Binding-site contacts:
Ligand atom C4C contacts residue VAL188 of chain 3.A at 3.9 Å (hydrophobic).
Ligand atom C7C contacts residue TYR128 of chain 3.A at 3.7 Å (hydrophobic).
Ligand atom C5B contacts residue LEU106 of chain 3.A at 4.0 Å (hydrophobic).
Ligand atom C6B contacts residue TYR197 of chain 3.A at 3.5 Å (hydrophobic).
Ligand atom C2C contacts residue TYR152 of chain 3.A at 4.0 Å (hydrophobic).
Ligand atom O1B contacts residue MET221 of chain 3.A at 3.7 Å.
Ligand atom CM2 contacts residue LEU116 of chain 3.A at 3.6 Å (hydrophobic).
Ligand atom C5 contacts residue MET224 of chain 3.A at 4.0 Å (hydrophobic).
Ligand atom C5C contacts residue ILE104 of chain 3.A at 4.0 Å (hydrophobic).
Ligand atom O1 contacts residue TYR152 of chain 3.A at 4.0 Å.
Ligand atom C31 contacts residue PRO174 of chain 3.A at 3.4 Å (hydrophobic).
Ligand atom C1B contacts residue MET221 of chain 3.A at 3.7 Å (hydrophobic).
Ligand atom C5B contacts residue TYR197 of chain 3.A at 3.7 Å (hydrophobic).
Ligand atom C1C contacts residue MET224 of chain 3.A at 3.4 Å (hydrophobic).
Ligand atom C2B contacts residue MET221 of chain 3.A at 3.6 Å (hydrophobic).
Ligand atom N2 contacts residue PRO174 of chain 3.A at 3.9 Å.
Ligand atom C3C contacts residue VAL188 of chain 3.A at 3.2 Å (hydrophobic).
Ligand atom C4A contacts residue ASN219 of chain 3.A at 3.9 Å.
Ligand atom C5A contacts residue CYS199 of chain 3.A at 3.9 Å (hydrophobic).
Ligand atom C3 contacts residue PRO174 of chain 3.A at 3.8 Å (hydrophobic).
Ligand atom C4A contacts residue ILE215 of chain 3.A at 3.9 Å (hydrophobic).
Ligand atom C31 contacts residue SER175 of chain 3.A at 3.6 Å.
Ligand atom C6C contacts residue VAL191 of chain 3.A at 3.5 Å (hydrophobic).
Ligand atom N2 contacts residue ALA24 of chain 3.C at 3.3 Å.
Ligand atom C5 contacts residue PHE186 of chain 3.A at 3.7 Å (hydrophobic).
Ligand atom C4 contacts residue MET224 of chain 3.A at 4.0 Å (hydrophobic).
Ligand atom C3 contacts residue PHE186 of chain 3.A at 3.8 Å (hydrophobic).
Ligand atom C31 contacts residue VAL176 of chain 3.A at 3.3 Å (hydrophobic).
Ligand atom C4 contacts residue PHE186 of chain 3.A at 3.5 Å (hydrophobic).
Ligand atom C31 contacts residue ALA150 of chain 3.A at 3.8 Å (hydrophobic).
Ligand atom N2 contacts residue PHE186 of chain 3.A at 3.9 Å.
Ligand atom C4 contacts residue TYR152 of chain 3.A at 3.9 Å (hydrophobic).
Ligand atom O1 contacts residue PHE186 of chain 3.A at 3.7 Å.
Ligand atom C4A contacts residue ASN198 of chain 3.A at 4.0 Å.
Ligand atom C2C contacts residue VAL188 of chain 3.A at 3.4 Å (hydrophobic).
Ligand atom C5 contacts residue TYR152 of chain 3.A at 3.8 Å (hydrophobic).
Ligand atom C5C contacts residue TYR128 of chain 3.A at 3.6 Å (hydrophobic).
Ligand atom O1 contacts residue VAL188 of chain 3.A at 3.8 Å.
Ligand atom O1 contacts residue ALA24 of chain 3.C at 3.6 Å.
Ligand atom N3A contacts residue ASN219 of chain 3.A at 3.8 Å.

The protein below binds the small molecule below.
Small molecule (SMILES): CC[C@H]1COC(c2ccc(OCCCCCCCc3cc(C)no3)cc2)=N1

Sequence of chain 3.A:
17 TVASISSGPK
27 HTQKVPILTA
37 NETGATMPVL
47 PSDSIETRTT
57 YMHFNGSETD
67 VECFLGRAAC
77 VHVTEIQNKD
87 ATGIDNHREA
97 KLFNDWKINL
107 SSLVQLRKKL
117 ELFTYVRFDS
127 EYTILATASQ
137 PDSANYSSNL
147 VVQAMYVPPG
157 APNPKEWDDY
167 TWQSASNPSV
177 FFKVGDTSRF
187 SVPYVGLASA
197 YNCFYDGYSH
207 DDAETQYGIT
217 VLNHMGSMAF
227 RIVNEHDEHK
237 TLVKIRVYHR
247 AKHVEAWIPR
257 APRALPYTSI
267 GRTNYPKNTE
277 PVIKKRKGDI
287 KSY

Sequence of chain 3.C:
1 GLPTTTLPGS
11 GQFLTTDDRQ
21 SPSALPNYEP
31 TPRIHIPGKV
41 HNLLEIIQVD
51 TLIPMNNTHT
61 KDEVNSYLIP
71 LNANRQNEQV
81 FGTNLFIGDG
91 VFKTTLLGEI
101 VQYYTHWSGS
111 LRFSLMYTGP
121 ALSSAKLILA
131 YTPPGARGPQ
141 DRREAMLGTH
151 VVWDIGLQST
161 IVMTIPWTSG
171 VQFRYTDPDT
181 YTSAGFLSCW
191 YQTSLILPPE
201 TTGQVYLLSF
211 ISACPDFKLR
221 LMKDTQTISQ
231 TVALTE